Sequence of chain 5.F:
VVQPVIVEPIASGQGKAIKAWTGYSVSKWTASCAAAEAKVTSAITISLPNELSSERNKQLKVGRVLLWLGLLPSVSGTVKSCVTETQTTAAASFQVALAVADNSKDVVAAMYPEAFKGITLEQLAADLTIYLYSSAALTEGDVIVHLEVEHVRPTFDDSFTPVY

Sequence of chain 34.E:
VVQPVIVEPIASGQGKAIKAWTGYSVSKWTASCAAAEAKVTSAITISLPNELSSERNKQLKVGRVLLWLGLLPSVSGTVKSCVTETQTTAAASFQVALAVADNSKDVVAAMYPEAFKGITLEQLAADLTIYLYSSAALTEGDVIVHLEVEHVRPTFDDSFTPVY

A protein and the small-molecule ligand that binds it are described below.
Small molecule (SMILES): Nc1ncnc2c1ncn2[C@@H]1O[C@H](COP(=O)=O)[C@@H](O[P](=O)(O)OC[C@H]2O[C@@H](n3ccc(=O)[nH]c3=O)[C@H](O)[C@@H]2O)[C@H]1O

Binding-site contacts:
Ligand atom C6 contacts residue TRP47 of chain 34.E at 3.9 Å (hydrophobic).
Ligand atom N7 contacts residue TRP47 of chain 34.E at 4.0 Å.
Ligand atom OP1 contacts residue LYS45 of chain 5.F at 4.3 Å.
Ligand atom C8 contacts residue GLU140 of chain 34.E at 4.1 Å.
Ligand atom C4 contacts residue TRP47 of chain 34.E at 3.9 Å (hydrophobic).
Ligand atom C2' contacts residue LYS143 of chain 34.E at 4.5 Å.
Ligand atom O2' contacts residue GLU140 of chain 34.E at 3.0 Å (salt-bridge).
Ligand atom N1 contacts residue TRP47 of chain 34.E at 3.8 Å.
Ligand atom C8 contacts residue TRP47 of chain 34.E at 4.0 Å (hydrophobic).
Ligand atom O4' contacts residue LYS143 of chain 34.E at 4.2 Å.
Ligand atom N7 contacts residue LYS143 of chain 34.E at 3.7 Å.
Ligand atom O4' contacts residue GLU140 of chain 34.E at 4.1 Å.
Ligand atom C5 contacts residue TRP47 of chain 34.E at 4.0 Å (hydrophobic).
Ligand atom N9 contacts residue GLU140 of chain 34.E at 4.1 Å.
Ligand atom N9 contacts residue TRP47 of chain 34.E at 4.0 Å.
Ligand atom C8 contacts residue LYS143 of chain 34.E at 2.8 Å.
Ligand atom N3 contacts residue TRP47 of chain 34.E at 3.9 Å.
Ligand atom N9 contacts residue LYS143 of chain 34.E at 3.8 Å.
Ligand atom C1' contacts residue LYS143 of chain 34.E at 4.0 Å.
Ligand atom N6 contacts residue TRP47 of chain 34.E at 4.2 Å.
Ligand atom C2' contacts residue GLU140 of chain 34.E at 3.5 Å.
Ligand atom O4' contacts residue TRP47 of chain 34.E at 4.0 Å.
Ligand atom C1' contacts residue GLU140 of chain 34.E at 3.2 Å.
Ligand atom C1' contacts residue TRP47 of chain 34.E at 4.3 Å (hydrophobic).
Ligand atom C2 contacts residue TRP47 of chain 34.E at 3.8 Å (hydrophobic).